Binding-site contacts:
Ligand atom CAX contacts residue GLN596 of chain 1.A at 3.4 Å.
Ligand atom CAL contacts residue GLN596 of chain 1.A at 3.6 Å.
Ligand atom CAL contacts residue ILE593 of chain 1.A at 4.4 Å (hydrophobic).
Ligand atom OAF contacts residue SER592 of chain 1.A at 4.0 Å.
Ligand atom CAT contacts residue TYR181 of chain 1.A at 4.0 Å (hydrophobic).
Ligand atom OAF contacts residue GLN596 of chain 1.A at 2.8 Å (h-bond).
Ligand atom CAM contacts residue SER592 of chain 1.A at 4.2 Å.
Ligand atom OAG contacts residue SER592 of chain 1.A at 3.5 Å.
Ligand atom CAK contacts residue ALA599 of chain 1.A at 4.1 Å (hydrophobic).
Ligand atom CAN contacts residue THR644 of chain 1.A at 4.2 Å.
Ligand atom CAY contacts residue GLN596 of chain 1.A at 4.2 Å.
Ligand atom CAY contacts residue SER592 of chain 1.A at 4.0 Å.
Ligand atom CAM contacts residue GLN596 of chain 1.A at 3.8 Å.
Ligand atom CAS contacts residue TYR181 of chain 1.A at 3.5 Å (hydrophobic).
Ligand atom CBE contacts residue VAL643 of chain 1.A at 4.3 Å (hydrophobic).
Ligand atom CBG contacts residue VAL643 of chain 1.A at 4.4 Å (hydrophobic).
Ligand atom CAU contacts residue TYR181 of chain 1.A at 3.6 Å (hydrophobic).
Ligand atom CAN contacts residue VAL640 of chain 1.A at 4.1 Å (hydrophobic).
Ligand atom CAC contacts residue TYR181 of chain 1.A at 3.6 Å (hydrophobic).
Ligand atom OAF contacts residue ILE593 of chain 1.A at 3.8 Å.
Ligand atom CAC contacts residue THR644 of chain 1.A at 3.9 Å.
Ligand atom CAL contacts residue SER592 of chain 1.A at 3.4 Å.
Ligand atom CAX contacts residue SER592 of chain 1.A at 4.2 Å.
Ligand atom OAH contacts residue GLN596 of chain 1.A at 3.7 Å.
Ligand atom CAI contacts residue ALA599 of chain 1.A at 4.1 Å (hydrophobic).
Ligand atom OAW contacts residue GLN596 of chain 1.A at 4.2 Å.

The small molecule below binds the protein below.
Small molecule (SMILES): CC(C)CCC[C@@H](C)[C@H]1CC[C@H]2[C@@H]3CC=C4C[C@@H](OC(=O)CCC(=O)O)CC[C@]4(C)[C@H]3CC[C@]12C

Sequence of chain 1.A:
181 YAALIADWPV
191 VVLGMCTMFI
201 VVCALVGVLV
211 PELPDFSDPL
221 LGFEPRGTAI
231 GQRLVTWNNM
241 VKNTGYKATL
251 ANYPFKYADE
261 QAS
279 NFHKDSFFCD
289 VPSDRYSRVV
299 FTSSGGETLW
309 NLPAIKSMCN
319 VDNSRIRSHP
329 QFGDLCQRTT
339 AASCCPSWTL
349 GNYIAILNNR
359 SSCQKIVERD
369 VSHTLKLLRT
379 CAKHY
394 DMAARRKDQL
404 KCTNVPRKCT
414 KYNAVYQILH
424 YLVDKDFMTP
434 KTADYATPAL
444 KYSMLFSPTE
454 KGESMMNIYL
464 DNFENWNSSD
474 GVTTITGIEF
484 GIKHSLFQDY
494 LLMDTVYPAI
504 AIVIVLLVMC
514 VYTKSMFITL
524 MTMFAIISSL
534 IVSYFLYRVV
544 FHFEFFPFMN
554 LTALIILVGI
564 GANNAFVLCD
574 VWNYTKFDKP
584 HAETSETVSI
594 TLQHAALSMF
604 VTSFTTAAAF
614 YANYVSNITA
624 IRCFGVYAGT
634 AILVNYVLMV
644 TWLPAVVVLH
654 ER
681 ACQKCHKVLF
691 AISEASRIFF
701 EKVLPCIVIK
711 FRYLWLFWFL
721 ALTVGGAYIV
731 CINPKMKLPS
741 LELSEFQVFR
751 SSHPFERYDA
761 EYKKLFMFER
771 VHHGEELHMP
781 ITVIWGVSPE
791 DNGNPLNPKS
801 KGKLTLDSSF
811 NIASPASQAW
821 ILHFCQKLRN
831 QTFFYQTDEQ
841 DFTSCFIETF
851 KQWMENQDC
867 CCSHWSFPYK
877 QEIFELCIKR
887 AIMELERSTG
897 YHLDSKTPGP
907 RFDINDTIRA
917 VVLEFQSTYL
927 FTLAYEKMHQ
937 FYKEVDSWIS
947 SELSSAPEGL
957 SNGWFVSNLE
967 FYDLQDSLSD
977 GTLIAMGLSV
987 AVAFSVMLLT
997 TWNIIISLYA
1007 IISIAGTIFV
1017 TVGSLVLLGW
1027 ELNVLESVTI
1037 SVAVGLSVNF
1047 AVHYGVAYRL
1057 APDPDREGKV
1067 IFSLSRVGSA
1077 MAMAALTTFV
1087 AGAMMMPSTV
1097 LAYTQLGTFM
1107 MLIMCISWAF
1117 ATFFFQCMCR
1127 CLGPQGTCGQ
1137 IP